This protein binds this small molecule.
Small molecule (SMILES): CC(=CC(=O)O)C=C(C)C[C@H](C)CCCC[C@@H](O)[C@H](C=O)CO

Sequence of chain 1.C:
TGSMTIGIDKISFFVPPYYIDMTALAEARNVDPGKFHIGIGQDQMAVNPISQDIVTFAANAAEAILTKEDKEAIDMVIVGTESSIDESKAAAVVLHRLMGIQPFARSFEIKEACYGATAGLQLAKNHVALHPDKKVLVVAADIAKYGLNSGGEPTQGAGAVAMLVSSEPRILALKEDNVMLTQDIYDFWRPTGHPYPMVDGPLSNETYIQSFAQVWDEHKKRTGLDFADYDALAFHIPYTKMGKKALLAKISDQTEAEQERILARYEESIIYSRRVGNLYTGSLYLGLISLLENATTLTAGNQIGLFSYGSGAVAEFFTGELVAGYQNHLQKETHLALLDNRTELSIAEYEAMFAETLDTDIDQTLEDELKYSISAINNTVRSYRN

Binding-site contacts:
Ligand atom C4 contacts residue PHE190 of chain 1.C at 3.5 Å (hydrophobic).
Ligand atom C3 contacts residue GLY153 of chain 1.C at 3.8 Å.
Ligand atom C8 contacts residue SER313 of chain 1.C at 3.9 Å.
Ligand atom O5 contacts residue ALA115 of chain 1.C at 3.2 Å.
Ligand atom C11 contacts residue PHE190 of chain 1.C at 3.7 Å (hydrophobic).
Ligand atom C21 contacts residue ILE42 of chain 1.C at 3.6 Å (hydrophobic).
Ligand atom C4 contacts residue TYR282 of chain 1.C at 3.8 Å (hydrophobic).
Ligand atom C10 contacts residue TYR148 of chain 1.C at 2.5 Å (hydrophobic).
Ligand atom O2 contacts residue GLY312 of chain 1.C at 3.2 Å.
Ligand atom C8 contacts residue HIS238 of chain 1.C at 3.8 Å.
Ligand atom C11 contacts residue TYR148 of chain 1.C at 2.9 Å (hydrophobic).
Ligand atom C20 contacts residue TYR148 of chain 1.C at 3.4 Å (hydrophobic).
Ligand atom C4 contacts residue GLU84 of chain 1.C at 3.3 Å.
Ligand atom O5 contacts residue PHE190 of chain 1.C at 3.3 Å.
Ligand atom C1 contacts residue CYS116 of chain 1.C at 2.8 Å (hydrophobic).
Ligand atom C13 contacts residue ASN207 of chain 1.C at 3.8 Å.
Ligand atom O6 contacts residue HIS238 of chain 1.C at 2.8 Å (h-bond).
Ligand atom O2 contacts residue SER313 of chain 1.C at 2.8 Å (h-bond).
Ligand atom C7 contacts residue GLY153 of chain 1.C at 4.0 Å.
Ligand atom C10 contacts residue PHE190 of chain 1.C at 3.6 Å (hydrophobic).
Ligand atom C16 contacts residue TYR241 of chain 1.C at 3.9 Å (hydrophobic).
Ligand atom C9 contacts residue GLY153 of chain 1.C at 3.3 Å.
Ligand atom C1 contacts residue SER313 of chain 1.C at 3.5 Å.
Ligand atom O2 contacts residue ALA115 of chain 1.C at 3.5 Å.
Ligand atom C14 contacts residue GLY154 of chain 1.C at 3.8 Å.
Ligand atom C6 contacts residue GLY154 of chain 1.C at 3.7 Å.
Ligand atom O5 contacts residue GLU84 of chain 1.C at 2.6 Å (salt-bridge).
Ligand atom C21 contacts residue GLY153 of chain 1.C at 3.6 Å.
Ligand atom O4 contacts residue GLY153 of chain 1.C at 4.0 Å.
Ligand atom O2 contacts residue TYR311 of chain 1.C at 3.7 Å.
Ligand atom O2 contacts residue CYS116 of chain 1.C at 2.8 Å (h-bond).
Ligand atom C8 contacts residue CYS116 of chain 1.C at 1.9 Å (hydrophobic).
Ligand atom C6 contacts residue GLY153 of chain 1.C at 2.9 Å.
Ligand atom C4 contacts residue CYS116 of chain 1.C at 3.0 Å (hydrophobic).
Ligand atom O6 contacts residue CYS116 of chain 1.C at 3.4 Å (h-bond).
Ligand atom C7 contacts residue GLY154 of chain 1.C at 3.5 Å.
Ligand atom O5 contacts residue CYS116 of chain 1.C at 3.3 Å (h-bond).
Ligand atom C2 contacts residue CYS116 of chain 1.C at 3.4 Å (hydrophobic).
Ligand atom C20 contacts residue PRO240 of chain 1.C at 3.8 Å (hydrophobic).
Ligand atom C5 contacts residue TYR148 of chain 1.C at 3.9 Å (hydrophobic).